Binding-site contacts:
Ligand atom PB contacts residue LYS196 of chain 1.B at 3.4 Å.
Ligand atom O5F contacts residue LEU57 of chain 1.A at 3.4 Å.
Ligand atom PA contacts residue LYS196 of chain 1.B at 3.7 Å.
Ligand atom O1B contacts residue PHE45 of chain 1.A at 2.6 Å (h-bond).
Ligand atom O2B contacts residue PHE45 of chain 1.A at 3.1 Å.
Ligand atom O6F contacts residue TRP151 of chain 1.B at 3.6 Å.
Ligand atom O3A contacts residue LYS196 of chain 1.B at 2.7 Å (salt-bridge).
Ligand atom O2F contacts residue ASN156 of chain 1.B at 3.0 Å (h-bond).
Ligand atom N6 contacts residue SER159 of chain 1.B at 2.5 Å (h-bond).
Ligand atom N4F contacts residue LEU57 of chain 1.A at 3.3 Å.
Ligand atom PB contacts residue PHE45 of chain 1.A at 3.4 Å.
Ligand atom O3G contacts residue LYS196 of chain 1.B at 3.6 Å.
Ligand atom O4F contacts residue LEU57 of chain 1.A at 3.2 Å.
Ligand atom N6F contacts residue PHE45 of chain 1.A at 3.3 Å.
Ligand atom O3F contacts residue ASN153 of chain 1.B at 3.1 Å.
Ligand atom O6F contacts residue PHE45 of chain 1.A at 3.3 Å.
Ligand atom O4F contacts residue ALA54 of chain 1.A at 3.1 Å (h-bond).
Ligand atom O5F contacts residue ALA54 of chain 1.A at 3.4 Å.
Ligand atom C6F contacts residue PHE45 of chain 1.A at 3.5 Å (hydrophobic).
Ligand atom O2B contacts residue ASP85 of chain 1.A at 2.8 Å (salt-bridge).
Ligand atom C5' contacts residue ASP85 of chain 1.A at 3.3 Å.
Ligand atom O1B contacts residue LYS196 of chain 1.B at 2.8 Å (salt-bridge).
Ligand atom C2' contacts residue ASN156 of chain 1.B at 3.2 Å.
Ligand atom C6 contacts residue SER159 of chain 1.B at 3.2 Å.
Ligand atom N1 contacts residue PHE20 of chain 1.B at 3.6 Å.
Ligand atom O3B contacts residue MN1 of chain 1.E at 2.5 Å.
Ligand atom O4F contacts residue VAL58 of chain 1.A at 3.5 Å.
Ligand atom O1B contacts residue GLY44 of chain 1.A at 3.1 Å.
Ligand atom O3' contacts residue PHE45 of chain 1.A at 3.4 Å.
Ligand atom PB contacts residue MN1 of chain 1.E at 2.7 Å.
Ligand atom O3B contacts residue ILE42 of chain 1.A at 3.4 Å (h-bond).
Ligand atom PB contacts residue ILE42 of chain 1.A at 3.5 Å.
Ligand atom O2B contacts residue MN1 of chain 1.E at 2.3 Å.
Ligand atom O2B contacts residue ILE42 of chain 1.A at 3.0 Å (h-bond).
Ligand atom O2A contacts residue LYS196 of chain 1.B at 3.2 Å (salt-bridge).
Ligand atom O7F contacts residue GLY84 of chain 1.A at 3.4 Å.
Ligand atom O2G contacts residue ARG129 of chain 1.A at 2.5 Å (salt-bridge).
Ligand atom O6F contacts residue LEU61 of chain 1.A at 3.1 Å.
Ligand atom O7F contacts residue ASP85 of chain 1.A at 3.6 Å (salt-bridge).
Ligand atom O3B contacts residue GLY44 of chain 1.A at 3.7 Å.

Sequence of chain 1.B:
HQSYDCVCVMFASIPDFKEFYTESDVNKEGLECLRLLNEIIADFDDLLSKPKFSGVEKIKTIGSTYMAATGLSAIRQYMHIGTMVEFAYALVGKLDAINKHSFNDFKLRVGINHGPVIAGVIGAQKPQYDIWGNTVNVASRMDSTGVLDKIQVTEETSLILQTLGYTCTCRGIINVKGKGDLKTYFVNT

Sequence of chain 1.A:
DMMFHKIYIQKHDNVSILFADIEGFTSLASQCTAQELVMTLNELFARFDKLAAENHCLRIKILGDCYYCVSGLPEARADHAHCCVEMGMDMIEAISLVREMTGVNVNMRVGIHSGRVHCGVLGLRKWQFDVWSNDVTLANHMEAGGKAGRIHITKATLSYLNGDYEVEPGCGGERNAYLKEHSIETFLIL

This small molecule binds to this protein.
Small molecule (SMILES): Nc1ncnc2c1ncn2[C@@H]1O[C@H](COP(=O)(O)OP(=O)(O)OP(=O)(O)O)[C@H]2OC3(O[C@H]21)C([N+](=O)[O-])=CC(=[N+]([O-])O)C=C3[N+](=O)[O-]